Binding-site contacts:
Ligand atom O5 contacts residue GLU18 of chain 1.D at 4.2 Å.
Ligand atom O2 contacts residue ARG99 of chain 1.D at 2.5 Å (salt-bridge).
Ligand atom O2 contacts residue MET116 of chain 1.D at 4.1 Å.
Ligand atom C2 contacts residue LEU16 of chain 1.D at 4.3 Å (hydrophobic).
Ligand atom O1 contacts residue FE21 of chain 1.Q at 2.0 Å.
Ligand atom C2 contacts residue MET116 of chain 1.D at 4.1 Å (hydrophobic).
Ligand atom C1 contacts residue ASN146 of chain 1.D at 3.9 Å.
Ligand atom O1 contacts residue ASN146 of chain 1.D at 3.2 Å (h-bond).
Ligand atom C5 contacts residue TRP211 of chain 1.D at 3.9 Å (hydrophobic).
Ligand atom C1 contacts residue ASN101 of chain 1.D at 4.0 Å.
Ligand atom O1 contacts residue ASP196 of chain 1.D at 3.4 Å (salt-bridge).
Ligand atom O2 contacts residue LEU16 of chain 1.D at 3.6 Å.
Ligand atom C3 contacts residue LEU16 of chain 1.D at 3.8 Å (hydrophobic).
Ligand atom C4 contacts residue ILE144 of chain 1.D at 4.5 Å (hydrophobic).
Ligand atom O3 contacts residue ARG99 of chain 1.D at 3.1 Å (salt-bridge).
Ligand atom O3 contacts residue MET116 of chain 1.D at 3.9 Å.
Ligand atom C3 contacts residue GLU120 of chain 1.D at 4.5 Å.
Ligand atom O3 contacts residue GLU120 of chain 1.D at 3.2 Å (salt-bridge).
Ligand atom O5 contacts residue ASP196 of chain 1.D at 3.2 Å (salt-bridge).
Ligand atom C2 contacts residue FE21 of chain 1.Q at 4.4 Å.
Ligand atom O3 contacts residue LYS256 of chain 1.D at 4.0 Å.
Ligand atom C3 contacts residue ARG99 of chain 1.D at 3.8 Å.
Ligand atom O4 contacts residue TRP211 of chain 1.D at 3.7 Å.
Ligand atom O1 contacts residue GLU18 of chain 1.D at 2.9 Å (salt-bridge).
Ligand atom C5 contacts residue ASP196 of chain 1.D at 3.5 Å.
Ligand atom C1 contacts residue GLU18 of chain 1.D at 3.4 Å.
Ligand atom O5 contacts residue ASN146 of chain 1.D at 3.3 Å (h-bond).
Ligand atom O2 contacts residue ILE32 of chain 1.D at 3.6 Å.
Ligand atom O4 contacts residue LYS256 of chain 1.D at 3.6 Å.
Ligand atom C2 contacts residue ASN101 of chain 1.D at 3.7 Å.
Ligand atom C1 contacts residue FE21 of chain 1.Q at 3.1 Å.
Ligand atom O1 contacts residue ASN101 of chain 1.D at 3.0 Å (h-bond).
Ligand atom C1 contacts residue ASP196 of chain 1.D at 3.6 Å.
Ligand atom C2 contacts residue ARG99 of chain 1.D at 3.5 Å.
Ligand atom O3 contacts residue LEU16 of chain 1.D at 3.8 Å.
Ligand atom O4 contacts residue GLU120 of chain 1.D at 4.4 Å.
Ligand atom O5 contacts residue FE21 of chain 1.Q at 3.7 Å.
Ligand atom O5 contacts residue ILE144 of chain 1.D at 4.2 Å.
Ligand atom O2 contacts residue ASN101 of chain 1.D at 2.9 Å (h-bond).

Sequence of chain 1.D:
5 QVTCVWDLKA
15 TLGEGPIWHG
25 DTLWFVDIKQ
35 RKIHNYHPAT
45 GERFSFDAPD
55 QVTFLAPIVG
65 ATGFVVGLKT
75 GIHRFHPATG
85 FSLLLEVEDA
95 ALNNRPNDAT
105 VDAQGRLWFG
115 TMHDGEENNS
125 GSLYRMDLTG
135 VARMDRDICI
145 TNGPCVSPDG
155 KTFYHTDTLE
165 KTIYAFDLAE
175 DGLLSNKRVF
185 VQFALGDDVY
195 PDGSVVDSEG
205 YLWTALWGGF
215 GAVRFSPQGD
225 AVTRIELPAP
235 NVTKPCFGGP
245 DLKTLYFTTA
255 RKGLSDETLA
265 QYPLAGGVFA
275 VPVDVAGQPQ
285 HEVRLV

This small molecule binds to this protein.
Small molecule (SMILES): O[C@@H]1[C@@H](O)[C@H](O)OC[C@H]1O